Binding-site contacts:
Ligand atom C7 contacts residue VAL135 of chain 7.B at 3.8 Å (hydrophobic).
Ligand atom C21 contacts residue PRO8 of chain 13.B at 3.8 Å (hydrophobic).
Ligand atom N11 contacts residue MET74 of chain 13.B at 3.0 Å (h-bond).
Ligand atom C5 contacts residue MET105 of chain 13.B at 3.9 Å (hydrophobic).
Ligand atom C19 contacts residue ALA37 of chain 13.B at 4.0 Å (hydrophobic).
Ligand atom C21 contacts residue ARG88 of chain 13.B at 3.3 Å.
Ligand atom O22 contacts residue LEU102 of chain 13.B at 3.4 Å.
Ligand atom C6 contacts residue MET105 of chain 13.B at 3.8 Å (hydrophobic).
Ligand atom C19 contacts residue THR10 of chain 13.B at 3.8 Å.
Ligand atom O22 contacts residue ARG88 of chain 13.B at 3.3 Å (salt-bridge).
Ligand atom C6 contacts residue VAL135 of chain 7.B at 3.5 Å (hydrophobic).
Ligand atom C10 contacts residue ASN106 of chain 13.B at 3.2 Å.
Ligand atom C9 contacts residue MET74 of chain 13.B at 3.9 Å (hydrophobic).
Ligand atom C1 contacts residue LEU73 of chain 13.B at 3.9 Å (hydrophobic).
Ligand atom C3 contacts residue PHE70 of chain 13.B at 3.9 Å (hydrophobic).
Ligand atom O15 contacts residue MET74 of chain 13.B at 3.1 Å.
Ligand atom C1 contacts residue MET74 of chain 13.B at 3.8 Å (hydrophobic).
Ligand atom O13 contacts residue ALA75 of chain 13.B at 3.0 Å (h-bond).
Ligand atom C3 contacts residue MET74 of chain 13.B at 3.9 Å (hydrophobic).
Ligand atom O13 contacts residue LEU109 of chain 13.B at 3.9 Å.
Ligand atom C3 contacts residue ASP72 of chain 13.B at 4.0 Å.
Ligand atom C2 contacts residue MET74 of chain 13.B at 3.9 Å (hydrophobic).
Ligand atom O13 contacts residue MET74 of chain 13.B at 3.6 Å (h-bond).
Ligand atom C10 contacts residue LEU73 of chain 13.B at 3.6 Å (hydrophobic).
Ligand atom C19 contacts residue GLY9 of chain 13.B at 3.8 Å.
Ligand atom C7 contacts residue LEU102 of chain 13.B at 3.8 Å (hydrophobic).
Ligand atom C5 contacts residue LEU109 of chain 13.B at 3.8 Å (hydrophobic).
Ligand atom C2 contacts residue ASP72 of chain 13.B at 3.9 Å.
Ligand atom O13 contacts residue ASN106 of chain 13.B at 2.7 Å (h-bond).
Ligand atom C7 contacts residue LEU131 of chain 7.B at 3.9 Å (hydrophobic).
Ligand atom O13 contacts residue LEU73 of chain 13.B at 3.6 Å.
Ligand atom C6 contacts residue LEU102 of chain 13.B at 3.7 Å (hydrophobic).
Ligand atom C20 contacts residue ARG88 of chain 13.B at 3.6 Å.
Ligand atom N11 contacts residue LEU73 of chain 13.B at 3.4 Å.
Ligand atom C6 contacts residue LEU131 of chain 7.B at 3.9 Å (hydrophobic).
Ligand atom C9 contacts residue LEU73 of chain 13.B at 3.4 Å (hydrophobic).
Ligand atom C21 contacts residue GLY9 of chain 13.B at 3.8 Å.
Ligand atom C5 contacts residue ASN106 of chain 13.B at 3.1 Å.
Ligand atom O22 contacts residue TYR98 of chain 13.B at 3.5 Å (h-bond).
Ligand atom O17 contacts residue TYR98 of chain 13.B at 3.8 Å.

Sequence of chain 13.B:
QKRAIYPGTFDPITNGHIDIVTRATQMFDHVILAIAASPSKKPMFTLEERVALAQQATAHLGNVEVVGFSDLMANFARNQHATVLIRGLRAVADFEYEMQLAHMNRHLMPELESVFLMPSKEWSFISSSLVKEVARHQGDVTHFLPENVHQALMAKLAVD

Sequence of chain 7.B:
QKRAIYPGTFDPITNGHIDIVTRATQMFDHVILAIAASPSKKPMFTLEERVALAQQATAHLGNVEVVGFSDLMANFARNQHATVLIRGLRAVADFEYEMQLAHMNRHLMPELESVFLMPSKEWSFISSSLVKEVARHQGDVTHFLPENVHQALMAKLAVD

This small molecule binds to this protein.
Small molecule (SMILES): CC(C)(CO)[C@@H](O)C(=O)NCCc1nc2cccc(O)c2[nH]1